Sequence of chain 1.B:
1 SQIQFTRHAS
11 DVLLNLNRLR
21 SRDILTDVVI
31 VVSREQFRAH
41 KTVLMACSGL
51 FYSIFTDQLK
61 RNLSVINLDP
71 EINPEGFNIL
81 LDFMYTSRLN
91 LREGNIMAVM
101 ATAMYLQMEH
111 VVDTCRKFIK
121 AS

This small molecule binds to this protein.
Small molecule (SMILES): O=C(O)c1ccc(Nc2ncc(Cl)c(Nc3ccc(F)cc3)n2)cc1Cl

Sequence of chain 1.A:
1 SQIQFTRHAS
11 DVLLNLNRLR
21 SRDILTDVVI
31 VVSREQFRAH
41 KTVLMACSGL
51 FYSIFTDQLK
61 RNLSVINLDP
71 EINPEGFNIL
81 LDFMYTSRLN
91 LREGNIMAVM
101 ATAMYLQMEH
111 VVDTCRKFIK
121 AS

Binding-site contacts:
Ligand atom N1 contacts residue TYR52 of chain 1.A at 3.9 Å.
Ligand atom N2 contacts residue TYR52 of chain 1.A at 3.6 Å.
Ligand atom C7 contacts residue ASN15 of chain 1.B at 3.6 Å.
Ligand atom C4 contacts residue TYR52 of chain 1.A at 3.4 Å (hydrophobic).
Ligand atom N contacts residue TYR52 of chain 1.A at 3.4 Å.
Ligand atom F contacts residue GLN107 of chain 1.A at 3.4 Å.
Ligand atom C8 contacts residue ASN15 of chain 1.B at 3.8 Å.
Ligand atom C1 contacts residue CYS47 of chain 1.A at 4.0 Å (hydrophobic).
Ligand atom CL1 contacts residue MET45 of chain 1.A at 3.3 Å.
Ligand atom C contacts residue MET45 of chain 1.A at 3.4 Å (hydrophobic).
Ligand atom N1 contacts residue ASN15 of chain 1.B at 3.8 Å.
Ligand atom C9 contacts residue ASN15 of chain 1.B at 3.8 Å.
Ligand atom C5 contacts residue TYR52 of chain 1.A at 3.8 Å (hydrophobic).
Ligand atom C contacts residue ASN15 of chain 1.B at 3.9 Å.
Ligand atom CL1 contacts residue ALA46 of chain 1.A at 3.6 Å.
Ligand atom CL1 contacts residue LEU19 of chain 1.B at 3.6 Å.
Ligand atom N contacts residue ASN15 of chain 1.B at 3.5 Å (h-bond).
Ligand atom C1 contacts residue SER48 of chain 1.A at 3.6 Å.
Ligand atom C6 contacts residue TYR52 of chain 1.A at 3.3 Å (hydrophobic).
Ligand atom C9 contacts residue TYR52 of chain 1.A at 3.8 Å (hydrophobic).
Ligand atom CL1 contacts residue ASN15 of chain 1.B at 3.7 Å.
Ligand atom C1 contacts residue GLY49 of chain 1.A at 3.4 Å.
Ligand atom C7 contacts residue TYR52 of chain 1.A at 3.5 Å (hydrophobic).
Ligand atom C6 contacts residue MET45 of chain 1.A at 3.9 Å (hydrophobic).
Ligand atom CL1 contacts residue TYR52 of chain 1.A at 3.8 Å.
Ligand atom N contacts residue MET45 of chain 1.A at 2.8 Å (h-bond).
Ligand atom C5 contacts residue MET45 of chain 1.A at 3.3 Å (hydrophobic).
Ligand atom C11 contacts residue ARG18 of chain 1.B at 3.9 Å.
Ligand atom C6 contacts residue ASN15 of chain 1.B at 3.6 Å.
Ligand atom C contacts residue SER48 of chain 1.A at 3.9 Å.
Ligand atom N3 contacts residue ARG18 of chain 1.B at 3.9 Å.
Ligand atom N2 contacts residue ASN15 of chain 1.B at 3.8 Å.
Ligand atom C2 contacts residue SER48 of chain 1.A at 3.9 Å.
Ligand atom C8 contacts residue ARG18 of chain 1.B at 4.0 Å.
Ligand atom C3 contacts residue GLY49 of chain 1.A at 3.5 Å.
Ligand atom F contacts residue GLY49 of chain 1.A at 3.2 Å.
Ligand atom C2 contacts residue GLY49 of chain 1.A at 3.3 Å.
Ligand atom C contacts residue ALA46 of chain 1.A at 3.8 Å (hydrophobic).
Ligand atom C8 contacts residue TYR52 of chain 1.A at 3.7 Å (hydrophobic).
Ligand atom N1 contacts residue ARG18 of chain 1.B at 3.5 Å.